This small molecule binds to this protein.
Small molecule (SMILES): NCC(=O)O

Sequence of chain 1.A:
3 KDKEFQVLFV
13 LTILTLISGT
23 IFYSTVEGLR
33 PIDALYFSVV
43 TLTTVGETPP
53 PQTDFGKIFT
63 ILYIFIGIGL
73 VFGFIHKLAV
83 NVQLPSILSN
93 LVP

Binding-site contacts:
Ligand atom N contacts residue HIS78 of chain 1.A at 3.2 Å (h-bond).
Ligand atom C contacts residue HIS78 of chain 1.A at 4.1 Å.
Ligand atom CA contacts residue HIS78 of chain 1.A at 3.5 Å.
Ligand atom O contacts residue HIS78 of chain 1.A at 4.3 Å.